Sequence of chain 1.OA:
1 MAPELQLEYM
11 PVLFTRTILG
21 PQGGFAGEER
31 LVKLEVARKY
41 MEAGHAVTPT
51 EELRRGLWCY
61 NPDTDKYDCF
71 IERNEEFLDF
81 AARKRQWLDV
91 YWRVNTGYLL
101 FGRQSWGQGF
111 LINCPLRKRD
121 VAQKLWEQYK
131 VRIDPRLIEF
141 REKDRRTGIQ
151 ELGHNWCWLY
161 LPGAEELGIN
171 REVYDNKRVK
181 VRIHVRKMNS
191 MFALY

Sequence of chain 1.TB:
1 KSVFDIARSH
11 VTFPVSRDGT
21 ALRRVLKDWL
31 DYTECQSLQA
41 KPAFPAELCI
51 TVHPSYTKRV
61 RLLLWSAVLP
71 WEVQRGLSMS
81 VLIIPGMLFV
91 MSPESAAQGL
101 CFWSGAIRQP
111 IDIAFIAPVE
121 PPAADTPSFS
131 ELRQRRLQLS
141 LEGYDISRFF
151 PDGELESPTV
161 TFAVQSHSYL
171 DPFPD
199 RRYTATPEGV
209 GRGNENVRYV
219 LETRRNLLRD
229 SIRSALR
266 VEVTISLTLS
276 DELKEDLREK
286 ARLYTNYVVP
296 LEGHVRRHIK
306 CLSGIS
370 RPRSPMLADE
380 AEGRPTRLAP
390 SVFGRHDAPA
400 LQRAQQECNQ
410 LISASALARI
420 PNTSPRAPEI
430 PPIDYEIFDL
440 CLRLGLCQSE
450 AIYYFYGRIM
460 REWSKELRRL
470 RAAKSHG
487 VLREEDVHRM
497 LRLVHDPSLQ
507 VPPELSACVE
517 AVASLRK

Binding-site contacts:
Ligand atom O contacts residue TYR452 of chain 1.TB at 3.0 Å.
Ligand atom N contacts residue TYR452 of chain 1.TB at 4.2 Å.
Ligand atom O contacts residue CYS101 of chain 1.TB at 4.2 Å.
Ligand atom CA contacts residue GLU166 of chain 1.OA at 4.2 Å.
Ligand atom N contacts residue TRP103 of chain 1.TB at 3.4 Å.
Ligand atom CA contacts residue LEU167 of chain 1.OA at 4.5 Å (hydrophobic).
Ligand atom N contacts residue GLU166 of chain 1.OA at 3.5 Å (salt-bridge).
Ligand atom CB contacts residue LEU167 of chain 1.OA at 3.9 Å (hydrophobic).
Ligand atom CB contacts residue GLU166 of chain 1.OA at 4.0 Å.
Ligand atom O contacts residue ARG83 of chain 1.OA at 3.3 Å.
Ligand atom C contacts residue GLU166 of chain 1.OA at 4.3 Å.
Ligand atom CB contacts residue ILE451 of chain 1.TB at 3.5 Å (hydrophobic).
Ligand atom CA contacts residue ARG83 of chain 1.OA at 4.2 Å.
Ligand atom N contacts residue CYS101 of chain 1.TB at 3.9 Å.
Ligand atom CB contacts residue CYS101 of chain 1.TB at 4.4 Å (hydrophobic).
Ligand atom C contacts residue LEU167 of chain 1.OA at 4.3 Å (hydrophobic).
Ligand atom CB contacts residue GLY163 of chain 1.OA at 3.7 Å.
Ligand atom CB contacts residue ARG457 of chain 1.TB at 4.0 Å.
Ligand atom N contacts residue ARG83 of chain 1.OA at 4.2 Å.
Ligand atom CA contacts residue TYR452 of chain 1.TB at 3.6 Å (hydrophobic).
Ligand atom CB contacts residue TYR455 of chain 1.TB at 3.5 Å (hydrophobic).
Ligand atom CA contacts residue CYS101 of chain 1.TB at 3.5 Å (hydrophobic).
Ligand atom C contacts residue TYR452 of chain 1.TB at 3.9 Å (hydrophobic).
Ligand atom O contacts residue ILE451 of chain 1.TB at 3.3 Å.
Ligand atom CB contacts residue PRO162 of chain 1.OA at 4.3 Å (hydrophobic).
Ligand atom C contacts residue ARG83 of chain 1.OA at 3.6 Å.
Ligand atom N contacts residue ARG460 of chain 1.TB at 4.4 Å.
Ligand atom CA contacts residue ILE451 of chain 1.TB at 3.7 Å (hydrophobic).
Ligand atom CB contacts residue TYR452 of chain 1.TB at 3.7 Å (hydrophobic).
Ligand atom C contacts residue CYS101 of chain 1.TB at 4.3 Å (hydrophobic).
Ligand atom O contacts residue GLY456 of chain 1.TB at 3.2 Å.
Ligand atom CB contacts residue ARG460 of chain 1.TB at 4.4 Å.
Ligand atom CA contacts residue ARG460 of chain 1.TB at 3.8 Å.
Ligand atom CB contacts residue GLY456 of chain 1.TB at 4.4 Å.
Ligand atom O contacts residue ARG457 of chain 1.TB at 4.1 Å.
Ligand atom C contacts residue GLY456 of chain 1.TB at 4.4 Å.
Ligand atom N contacts residue ILE451 of chain 1.TB at 3.8 Å.
Ligand atom O contacts residue LEU167 of chain 1.OA at 3.6 Å.
Ligand atom O contacts residue GLU166 of chain 1.OA at 4.1 Å.
Ligand atom C contacts residue ILE451 of chain 1.TB at 4.2 Å (hydrophobic).

This small molecule binds to this protein.
Small molecule (SMILES): C[C@H](N)C(=O)N[C@@H](C)C(=O)N[C@@H](C)C(=O)N[C@@H](C)C(=O)N[C@@H](C)C(=O)N[C@@H](C)C(=O)N[C@@H](C)C(=O)N[C@@H](C)C(=O)N[C@@H](C)C(=O)N[C@@H](C)C(=O)N[C@@H](C)C(=O)N[C@@H](C)C(=O)N[C@@H](C)C(=O)N[C@@H](C)C(=O)N[C@@H](C)C(=O)N[C@@H](C)C(=O)N[C@@H](C)C=O